Binding-site contacts:
Ligand atom O7 contacts residue ASN631 of chain 1.G at 3.6 Å (h-bond).
Ligand atom N2 contacts residue ASN631 of chain 1.G at 3.0 Å (h-bond).
Ligand atom C3 contacts residue ASN631 of chain 1.G at 3.8 Å.
Ligand atom C4 contacts residue ASN631 of chain 1.G at 4.2 Å.
Ligand atom O5 contacts residue ASN631 of chain 1.G at 2.3 Å (h-bond).
Ligand atom C5 contacts residue ASN631 of chain 1.G at 3.7 Å.
Ligand atom N2 contacts residue HIS629 of chain 1.G at 4.1 Å.
Ligand atom C7 contacts residue HIS629 of chain 1.G at 4.4 Å.
Ligand atom C2 contacts residue ASN631 of chain 1.G at 2.5 Å.
Ligand atom C8 contacts residue HIS629 of chain 1.G at 3.7 Å.
Ligand atom C1 contacts residue ASN631 of chain 1.G at 1.4 Å.
Ligand atom C7 contacts residue ASN631 of chain 1.G at 3.5 Å.

Sequence of chain 1.G:
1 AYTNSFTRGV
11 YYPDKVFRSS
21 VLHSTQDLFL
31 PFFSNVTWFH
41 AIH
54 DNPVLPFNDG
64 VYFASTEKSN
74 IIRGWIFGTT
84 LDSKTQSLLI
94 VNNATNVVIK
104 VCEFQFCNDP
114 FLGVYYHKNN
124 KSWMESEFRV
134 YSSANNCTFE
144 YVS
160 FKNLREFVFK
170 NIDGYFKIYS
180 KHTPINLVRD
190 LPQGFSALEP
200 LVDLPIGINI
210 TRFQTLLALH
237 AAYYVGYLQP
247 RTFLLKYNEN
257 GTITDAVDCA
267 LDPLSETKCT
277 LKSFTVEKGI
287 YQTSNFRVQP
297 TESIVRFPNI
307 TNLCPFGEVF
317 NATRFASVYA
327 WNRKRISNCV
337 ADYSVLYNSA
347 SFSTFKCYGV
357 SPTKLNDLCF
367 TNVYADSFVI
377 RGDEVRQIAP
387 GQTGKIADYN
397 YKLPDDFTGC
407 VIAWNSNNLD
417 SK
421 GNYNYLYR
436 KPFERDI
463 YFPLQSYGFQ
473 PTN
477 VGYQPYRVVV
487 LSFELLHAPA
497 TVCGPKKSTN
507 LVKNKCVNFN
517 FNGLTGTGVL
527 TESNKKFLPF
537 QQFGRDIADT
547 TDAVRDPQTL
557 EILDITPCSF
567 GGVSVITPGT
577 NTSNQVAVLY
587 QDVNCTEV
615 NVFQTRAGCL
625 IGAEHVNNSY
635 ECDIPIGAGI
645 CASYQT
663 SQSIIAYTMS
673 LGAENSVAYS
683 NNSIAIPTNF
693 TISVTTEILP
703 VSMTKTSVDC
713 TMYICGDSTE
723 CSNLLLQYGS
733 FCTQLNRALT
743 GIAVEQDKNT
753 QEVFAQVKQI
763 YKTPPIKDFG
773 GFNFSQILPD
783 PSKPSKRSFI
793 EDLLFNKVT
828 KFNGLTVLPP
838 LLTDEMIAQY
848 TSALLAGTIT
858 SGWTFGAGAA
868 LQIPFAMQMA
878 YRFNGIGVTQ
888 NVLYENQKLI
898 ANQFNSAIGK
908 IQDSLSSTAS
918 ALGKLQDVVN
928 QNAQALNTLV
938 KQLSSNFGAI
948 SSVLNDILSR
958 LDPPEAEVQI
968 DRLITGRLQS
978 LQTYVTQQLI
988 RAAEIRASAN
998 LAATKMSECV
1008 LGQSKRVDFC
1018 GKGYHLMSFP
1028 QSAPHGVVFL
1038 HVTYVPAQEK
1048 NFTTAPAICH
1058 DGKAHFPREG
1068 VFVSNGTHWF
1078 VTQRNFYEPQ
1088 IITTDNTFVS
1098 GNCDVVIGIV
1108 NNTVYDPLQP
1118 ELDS

This protein binds this small molecule.
Small molecule (SMILES): CC(=O)N[C@@H]1[C@@H](O)[C@H](O)[C@@H](CO)O[C@H]1O